Sequence of chain 1.A:
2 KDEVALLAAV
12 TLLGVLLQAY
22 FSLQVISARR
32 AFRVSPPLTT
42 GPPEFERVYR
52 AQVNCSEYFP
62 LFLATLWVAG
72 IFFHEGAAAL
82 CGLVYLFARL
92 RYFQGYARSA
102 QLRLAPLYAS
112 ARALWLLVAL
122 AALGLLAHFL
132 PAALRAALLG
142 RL

Binding-site contacts:
Ligand atom C5 contacts residue ALA128 of chain 1.A at 4.2 Å (hydrophobic).
Ligand atom C3 contacts residue PHE74 of chain 1.A at 4.4 Å (hydrophobic).
Ligand atom C4 contacts residue PHE74 of chain 1.A at 3.8 Å (hydrophobic).
Ligand atom C2 contacts residue GLY125 of chain 1.A at 4.3 Å.
Ligand atom C4 contacts residue GLY125 of chain 1.A at 4.2 Å.
Ligand atom C6 contacts residue ALA128 of chain 1.A at 4.2 Å (hydrophobic).
Ligand atom C9 contacts residue ALA128 of chain 1.A at 4.3 Å (hydrophobic).
Ligand atom C4 contacts residue LEU124 of chain 1.A at 3.7 Å (hydrophobic).
Ligand atom C7 contacts residue ALA128 of chain 1.A at 4.2 Å (hydrophobic).
Ligand atom C3 contacts residue ALA128 of chain 1.A at 4.2 Å (hydrophobic).
Ligand atom C8 contacts residue ALA128 of chain 1.A at 4.4 Å (hydrophobic).
Ligand atom C6 contacts residue LEU124 of chain 1.A at 3.6 Å (hydrophobic).
Ligand atom C7 contacts residue LEU124 of chain 1.A at 4.4 Å (hydrophobic).
Ligand atom C2 contacts residue PHE74 of chain 1.A at 4.4 Å (hydrophobic).
Ligand atom C4 contacts residue ALA128 of chain 1.A at 3.8 Å (hydrophobic).
Ligand atom C2 contacts residue ALA128 of chain 1.A at 3.8 Å (hydrophobic).
Ligand atom C5 contacts residue LEU124 of chain 1.A at 4.3 Å (hydrophobic).
Ligand atom C2 contacts residue PHE73 of chain 1.A at 3.3 Å (hydrophobic).
Ligand atom C1 contacts residue PHE73 of chain 1.A at 4.1 Å (hydrophobic).
Ligand atom C5 contacts residue PHE74 of chain 1.A at 4.4 Å (hydrophobic).
Ligand atom C1 contacts residue ALA128 of chain 1.A at 4.1 Å (hydrophobic).
Ligand atom C8 contacts residue LEU124 of chain 1.A at 4.2 Å (hydrophobic).

A small-molecule ligand and the protein it binds are described below.
Small molecule (SMILES): CCCCCCCCCCCC[Se][C@@H]1O[C@H](CO)[C@@H](O[C@H]2O[C@H](CO)[C@@H](O)[C@H](O)[C@H]2O)[C@H](O)[C@H]1O